The protein below binds the small molecule below.
Small molecule (SMILES): CC(=O)N[C@H]1[C@H](O[C@H]2[C@H](O)[C@@H](NC(C)=O)CO[C@@H]2CO)O[C@H](CO)[C@@H](O[C@@H]2O[C@H](CO)[C@@H](O)[C@H](O)[C@@H]2O)[C@@H]1O

Sequence of chain 1.E:
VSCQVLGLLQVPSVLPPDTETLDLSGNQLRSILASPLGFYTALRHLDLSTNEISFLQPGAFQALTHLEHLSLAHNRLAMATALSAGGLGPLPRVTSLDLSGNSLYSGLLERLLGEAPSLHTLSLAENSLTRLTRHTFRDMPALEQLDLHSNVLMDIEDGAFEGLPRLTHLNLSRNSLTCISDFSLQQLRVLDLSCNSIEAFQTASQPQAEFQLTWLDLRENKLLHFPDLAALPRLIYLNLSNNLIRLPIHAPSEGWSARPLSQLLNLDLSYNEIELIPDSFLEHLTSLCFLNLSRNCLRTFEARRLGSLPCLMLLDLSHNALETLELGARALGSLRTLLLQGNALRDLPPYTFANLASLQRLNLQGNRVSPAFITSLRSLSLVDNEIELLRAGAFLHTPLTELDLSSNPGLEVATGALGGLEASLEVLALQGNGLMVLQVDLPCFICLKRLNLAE

Binding-site contacts:
Ligand atom N2 contacts residue ASN184 of chain 1.E at 2.9 Å (h-bond).
Ligand atom O5 contacts residue SER186 of chain 1.E at 4.2 Å.
Ligand atom O5 contacts residue HIS162 of chain 1.E at 3.9 Å.
Ligand atom C6 contacts residue SER186 of chain 1.E at 4.4 Å.
Ligand atom C8 contacts residue TRP228 of chain 1.E at 3.7 Å (hydrophobic).
Ligand atom C1 contacts residue ASP205 of chain 1.E at 4.0 Å.
Ligand atom O7 contacts residue ARG232 of chain 1.E at 4.2 Å.
Ligand atom C6 contacts residue HIS162 of chain 1.E at 4.0 Å.
Ligand atom C8 contacts residue ARG187 of chain 1.E at 3.9 Å.
Ligand atom O5 contacts residue ASN184 of chain 1.E at 2.3 Å (h-bond).
Ligand atom C5 contacts residue SER186 of chain 1.E at 4.2 Å.
Ligand atom C4 contacts residue ASN184 of chain 1.E at 4.2 Å.
Ligand atom O6 contacts residue HIS162 of chain 1.E at 3.6 Å.
Ligand atom C1 contacts residue SER186 of chain 1.E at 4.4 Å.
Ligand atom C3 contacts residue ASN184 of chain 1.E at 3.8 Å.
Ligand atom C7 contacts residue ASN184 of chain 1.E at 3.4 Å.
Ligand atom N2 contacts residue ASP205 of chain 1.E at 4.2 Å.
Ligand atom C5 contacts residue ASN184 of chain 1.E at 3.6 Å.
Ligand atom C1 contacts residue ASN184 of chain 1.E at 1.4 Å.
Ligand atom O7 contacts residue ASN184 of chain 1.E at 3.5 Å (h-bond).
Ligand atom C8 contacts residue VAL203 of chain 1.E at 3.8 Å (hydrophobic).
Ligand atom C2 contacts residue ASN184 of chain 1.E at 2.5 Å.